Sequence of chain 1.A:
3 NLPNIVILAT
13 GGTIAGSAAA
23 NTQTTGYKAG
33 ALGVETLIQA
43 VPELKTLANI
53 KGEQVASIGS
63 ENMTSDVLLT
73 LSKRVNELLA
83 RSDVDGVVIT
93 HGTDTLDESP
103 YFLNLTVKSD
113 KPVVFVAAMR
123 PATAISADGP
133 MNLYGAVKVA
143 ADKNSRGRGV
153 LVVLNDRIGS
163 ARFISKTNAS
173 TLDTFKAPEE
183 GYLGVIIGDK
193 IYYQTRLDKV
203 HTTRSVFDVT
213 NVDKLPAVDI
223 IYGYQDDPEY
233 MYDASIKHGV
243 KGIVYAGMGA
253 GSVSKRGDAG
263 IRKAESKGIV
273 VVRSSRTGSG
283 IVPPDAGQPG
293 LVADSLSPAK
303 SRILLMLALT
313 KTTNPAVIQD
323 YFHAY

The protein below binds the small molecule below.
Small molecule (SMILES): N[C@@H](CC(=O)O)C(=O)O

Sequence of chain 1.E:
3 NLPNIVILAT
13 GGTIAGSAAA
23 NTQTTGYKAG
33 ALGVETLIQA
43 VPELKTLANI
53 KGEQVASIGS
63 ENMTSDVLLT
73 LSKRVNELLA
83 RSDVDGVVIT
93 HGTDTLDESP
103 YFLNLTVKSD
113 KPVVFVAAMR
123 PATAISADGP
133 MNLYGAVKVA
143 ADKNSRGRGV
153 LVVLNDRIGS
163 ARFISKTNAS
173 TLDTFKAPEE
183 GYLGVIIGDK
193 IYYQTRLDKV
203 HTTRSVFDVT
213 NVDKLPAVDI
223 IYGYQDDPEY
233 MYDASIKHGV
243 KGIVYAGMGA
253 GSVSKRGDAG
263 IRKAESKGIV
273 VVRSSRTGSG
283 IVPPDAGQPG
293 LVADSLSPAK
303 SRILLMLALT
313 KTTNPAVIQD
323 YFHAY

Binding-site contacts:
Ligand atom OXT contacts residue GLY94 of chain 1.E at 3.4 Å.
Ligand atom OD1 contacts residue GLY14 of chain 1.E at 4.1 Å.
Ligand atom C contacts residue GLY14 of chain 1.E at 4.3 Å.
Ligand atom OD2 contacts residue MET121 of chain 1.E at 4.1 Å.
Ligand atom C contacts residue GLY61 of chain 1.E at 4.2 Å.
Ligand atom CA contacts residue ASP96 of chain 1.E at 3.5 Å.
Ligand atom C contacts residue GLU63 of chain 1.E at 3.4 Å.
Ligand atom OD1 contacts residue THR15 of chain 1.E at 3.1 Å (h-bond).
Ligand atom CA contacts residue GLU63 of chain 1.E at 3.8 Å.
Ligand atom O contacts residue GLY94 of chain 1.E at 3.4 Å.
Ligand atom OD1 contacts residue GLY94 of chain 1.E at 3.3 Å.
Ligand atom C contacts residue GLY94 of chain 1.E at 3.7 Å.
Ligand atom CG contacts residue THR15 of chain 1.E at 3.0 Å.
Ligand atom CG contacts residue ALA120 of chain 1.E at 3.9 Å (hydrophobic).
Ligand atom OD1 contacts residue ALA120 of chain 1.E at 3.8 Å.
Ligand atom OXT contacts residue GLY14 of chain 1.E at 3.4 Å.
Ligand atom N contacts residue ASP96 of chain 1.E at 2.8 Å (salt-bridge).
Ligand atom N contacts residue THR15 of chain 1.E at 4.2 Å.
Ligand atom OD2 contacts residue THR95 of chain 1.E at 2.8 Å (h-bond).
Ligand atom C contacts residue ASP96 of chain 1.E at 3.7 Å.
Ligand atom OXT contacts residue GLY61 of chain 1.E at 3.3 Å.
Ligand atom OD2 contacts residue THR15 of chain 1.E at 3.3 Å (h-bond).
Ligand atom C contacts residue SER62 of chain 1.E at 3.3 Å.
Ligand atom CG contacts residue THR95 of chain 1.E at 3.0 Å.
Ligand atom OD2 contacts residue ALA120 of chain 1.E at 3.1 Å (h-bond).
Ligand atom CB contacts residue THR95 of chain 1.E at 3.5 Å.
Ligand atom OXT contacts residue GLU63 of chain 1.E at 3.5 Å (salt-bridge).
Ligand atom O contacts residue SER62 of chain 1.E at 2.4 Å (h-bond).
Ligand atom CB contacts residue ASP96 of chain 1.E at 3.4 Å.
Ligand atom O contacts residue THR95 of chain 1.E at 3.2 Å (h-bond).
Ligand atom C contacts residue THR95 of chain 1.E at 3.9 Å.
Ligand atom N contacts residue SER254 of chain 1.A at 4.2 Å.
Ligand atom O contacts residue GLU63 of chain 1.E at 3.6 Å (salt-bridge).
Ligand atom OXT contacts residue THR15 of chain 1.E at 4.0 Å.
Ligand atom O contacts residue ASP96 of chain 1.E at 3.1 Å (salt-bridge).
Ligand atom CA contacts residue THR15 of chain 1.E at 3.4 Å.
Ligand atom OXT contacts residue SER62 of chain 1.E at 2.8 Å (h-bond).
Ligand atom CB contacts residue THR15 of chain 1.E at 3.4 Å.
Ligand atom N contacts residue GLU63 of chain 1.E at 3.0 Å (salt-bridge).
Ligand atom OD1 contacts residue THR95 of chain 1.E at 2.9 Å (h-bond).